This protein binds this small molecule.
Small molecule (SMILES): Clc1ccc(COC(Cn2ccnc2)c2ccc(Cl)cc2Cl)cc1

Sequence of chain 1.A:
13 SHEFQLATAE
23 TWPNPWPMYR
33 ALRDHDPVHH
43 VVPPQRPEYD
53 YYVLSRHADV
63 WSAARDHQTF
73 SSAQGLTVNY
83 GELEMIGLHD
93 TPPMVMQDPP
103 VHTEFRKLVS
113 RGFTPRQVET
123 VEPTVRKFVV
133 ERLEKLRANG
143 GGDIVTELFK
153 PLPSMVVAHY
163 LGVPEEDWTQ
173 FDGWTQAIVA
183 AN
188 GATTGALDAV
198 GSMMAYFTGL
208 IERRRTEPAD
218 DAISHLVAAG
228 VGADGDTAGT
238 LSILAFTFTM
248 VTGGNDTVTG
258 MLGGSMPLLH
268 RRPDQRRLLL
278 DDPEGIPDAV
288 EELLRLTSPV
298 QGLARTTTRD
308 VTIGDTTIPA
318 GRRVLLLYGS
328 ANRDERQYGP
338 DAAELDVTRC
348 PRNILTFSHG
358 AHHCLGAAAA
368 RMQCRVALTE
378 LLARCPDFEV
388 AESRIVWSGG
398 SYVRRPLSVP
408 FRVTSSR

Binding-site contacts:
Ligand atom C9 contacts residue THR246 of chain 1.A at 4.0 Å.
Ligand atom C3 contacts residue THR254 of chain 1.A at 3.8 Å.
Ligand atom C15 contacts residue PRO94 of chain 1.A at 3.7 Å (hydrophobic).
Ligand atom C16 contacts residue PRO94 of chain 1.A at 3.7 Å (hydrophobic).
Ligand atom CL4 contacts residue PRO95 of chain 1.A at 3.8 Å.
Ligand atom C11 contacts residue THR246 of chain 1.A at 3.7 Å.
Ligand atom N19 contacts residue HEM1 of chain 1.C at 2.8 Å.
Ligand atom C9 contacts residue HEM1 of chain 1.C at 3.5 Å.
Ligand atom CL2 contacts residue MET96 of chain 1.A at 3.8 Å.
Ligand atom C7 contacts residue GLY251 of chain 1.A at 3.8 Å.
Ligand atom C6 contacts residue GLY250 of chain 1.A at 3.7 Å.
Ligand atom C13 contacts residue MET98 of chain 1.A at 3.6 Å (hydrophobic).
Ligand atom C13 contacts residue THR246 of chain 1.A at 3.6 Å.
Ligand atom CL2 contacts residue MET98 of chain 1.A at 3.5 Å.
Ligand atom C7 contacts residue THR246 of chain 1.A at 3.9 Å.
Ligand atom CL4 contacts residue THR249 of chain 1.A at 3.5 Å.
Ligand atom C17 contacts residue PRO94 of chain 1.A at 3.7 Å (hydrophobic).
Ligand atom C15 contacts residue THR93 of chain 1.A at 4.0 Å.
Ligand atom C10 contacts residue HEM1 of chain 1.C at 3.6 Å.
Ligand atom C6 contacts residue HEM1 of chain 1.C at 3.9 Å.
Ligand atom C11 contacts residue MET98 of chain 1.A at 4.0 Å (hydrophobic).
Ligand atom CL4 contacts residue GLY250 of chain 1.A at 3.6 Å.
Ligand atom C2 contacts residue THR246 of chain 1.A at 3.9 Å.
Ligand atom C7 contacts residue GLY250 of chain 1.A at 3.6 Å.
Ligand atom C17 contacts residue LEU300 of chain 1.A at 3.9 Å (hydrophobic).
Ligand atom CL8 contacts residue TYR399 of chain 1.A at 3.8 Å.
Ligand atom C14 contacts residue PRO94 of chain 1.A at 3.7 Å (hydrophobic).
Ligand atom CL4 contacts residue THR246 of chain 1.A at 3.8 Å.
Ligand atom C2 contacts residue LEU78 of chain 1.A at 3.9 Å (hydrophobic).
Ligand atom C21 contacts residue LEU300 of chain 1.A at 3.7 Å (hydrophobic).
Ligand atom C21 contacts residue PRO94 of chain 1.A at 3.7 Å (hydrophobic).
Ligand atom CL8 contacts residue THR93 of chain 1.A at 3.5 Å.
Ligand atom C3 contacts residue HEM1 of chain 1.C at 3.3 Å.
Ligand atom CL2 contacts residue PHE243 of chain 1.A at 3.5 Å.
Ligand atom C17 contacts residue TYR399 of chain 1.A at 3.8 Å (hydrophobic).
Ligand atom C5 contacts residue PRO94 of chain 1.A at 3.7 Å (hydrophobic).
Ligand atom O20 contacts residue LEU300 of chain 1.A at 3.9 Å.
Ligand atom N1 contacts residue THR254 of chain 1.A at 4.0 Å.
Ligand atom CL8 contacts residue ASP92 of chain 1.A at 3.4 Å.
Ligand atom C6 contacts residue GLY251 of chain 1.A at 3.5 Å.